Sequence of chain 1.B:
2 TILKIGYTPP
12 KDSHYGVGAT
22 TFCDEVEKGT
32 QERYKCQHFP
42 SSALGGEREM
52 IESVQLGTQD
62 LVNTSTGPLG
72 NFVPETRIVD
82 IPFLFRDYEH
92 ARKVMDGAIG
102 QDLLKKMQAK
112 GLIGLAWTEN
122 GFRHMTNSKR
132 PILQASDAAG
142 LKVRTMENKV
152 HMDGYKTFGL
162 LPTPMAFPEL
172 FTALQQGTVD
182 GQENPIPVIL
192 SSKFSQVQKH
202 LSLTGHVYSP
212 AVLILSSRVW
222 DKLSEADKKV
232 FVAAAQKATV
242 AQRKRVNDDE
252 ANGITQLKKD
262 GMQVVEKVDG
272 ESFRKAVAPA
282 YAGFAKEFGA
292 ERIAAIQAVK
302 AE

Binding-site contacts:
Ligand atom OAC contacts residue MET147 of chain 1.B at 3.5 Å.
Ligand atom CAH contacts residue PHE168 of chain 1.B at 3.8 Å (hydrophobic).
Ligand atom CAG contacts residue MET147 of chain 1.B at 3.4 Å (hydrophobic).
Ligand atom CAH contacts residue THR9 of chain 1.B at 3.5 Å.
Ligand atom OAA contacts residue PHE168 of chain 1.B at 3.6 Å.
Ligand atom CAI contacts residue SER66 of chain 1.B at 4.1 Å.
Ligand atom CAI contacts residue ASN185 of chain 1.B at 3.7 Å.
Ligand atom OAB contacts residue SER66 of chain 1.B at 3.3 Å.
Ligand atom CAF contacts residue TYR16 of chain 1.B at 3.6 Å (hydrophobic).
Ligand atom CAH contacts residue GLU48 of chain 1.B at 4.0 Å.
Ligand atom OAC contacts residue PHE168 of chain 1.B at 3.5 Å.
Ligand atom OAA contacts residue ARG145 of chain 1.B at 2.8 Å (salt-bridge).
Ligand atom CAF contacts residue THR9 of chain 1.B at 3.5 Å.
Ligand atom OAB contacts residue ASN121 of chain 1.B at 3.5 Å (h-bond).
Ligand atom OAC contacts residue ARG145 of chain 1.B at 2.8 Å (salt-bridge).
Ligand atom OAE contacts residue MET147 of chain 1.B at 4.0 Å.
Ligand atom CAG contacts residue PHE168 of chain 1.B at 3.6 Å (hydrophobic).
Ligand atom OAA contacts residue ASN185 of chain 1.B at 3.0 Å (h-bond).
Ligand atom CAG contacts residue ARG124 of chain 1.B at 3.7 Å.
Ligand atom OAB contacts residue THR9 of chain 1.B at 4.2 Å.
Ligand atom OAD contacts residue THR9 of chain 1.B at 2.9 Å (h-bond).
Ligand atom OAD contacts residue GLU48 of chain 1.B at 3.5 Å.
Ligand atom OAA contacts residue MET147 of chain 1.B at 3.6 Å.
Ligand atom CAI contacts residue MET147 of chain 1.B at 3.6 Å (hydrophobic).
Ligand atom CAF contacts residue GLU48 of chain 1.B at 3.6 Å.
Ligand atom CAI contacts residue ARG124 of chain 1.B at 3.9 Å.
Ligand atom OAB contacts residue GLU48 of chain 1.B at 2.7 Å (salt-bridge).
Ligand atom CAG contacts residue ARG145 of chain 1.B at 3.5 Å.
Ligand atom CAF contacts residue ASN121 of chain 1.B at 3.8 Å.
Ligand atom CAF contacts residue VAL189 of chain 1.B at 4.2 Å (hydrophobic).
Ligand atom OAE contacts residue ASN185 of chain 1.B at 2.6 Å (h-bond).
Ligand atom OAB contacts residue TYR16 of chain 1.B at 2.7 Å (h-bond).
Ligand atom CAI contacts residue PHE168 of chain 1.B at 4.3 Å (hydrophobic).
Ligand atom CAG contacts residue ASN185 of chain 1.B at 3.9 Å.
Ligand atom CAI contacts residue ASN121 of chain 1.B at 4.0 Å.
Ligand atom OAE contacts residue ASN121 of chain 1.B at 2.9 Å (h-bond).
Ligand atom OAA contacts residue ARG124 of chain 1.B at 2.9 Å (salt-bridge).
Ligand atom OAE contacts residue ARG124 of chain 1.B at 2.9 Å (salt-bridge).
Ligand atom OAD contacts residue PHE168 of chain 1.B at 3.5 Å.
Ligand atom CAI contacts residue GLU48 of chain 1.B at 4.2 Å.

This small molecule binds to this protein.
Small molecule (SMILES): O=C(O)[C@H](O)[C@H](O)CO